Binding-site contacts:
Ligand atom C8 contacts residue ASN153 of chain 4.E at 4.0 Å.
Ligand atom C2 contacts residue ASN153 of chain 4.E at 2.4 Å.
Ligand atom C1 contacts residue ASN153 of chain 4.E at 1.4 Å.
Ligand atom O6 contacts residue HIS149 of chain 4.E at 3.0 Å (h-bond).
Ligand atom C6 contacts residue HIS149 of chain 4.E at 4.2 Å.
Ligand atom O7 contacts residue ASN153 of chain 4.E at 3.3 Å (h-bond).
Ligand atom N2 contacts residue ASN153 of chain 4.E at 2.9 Å (h-bond).
Ligand atom C3 contacts residue ASN153 of chain 4.E at 3.8 Å.
Ligand atom O6 contacts residue HIS158 of chain 4.E at 2.8 Å (h-bond).
Ligand atom C8 contacts residue GLY102 of chain 4.C at 3.3 Å.
Ligand atom C4 contacts residue ASN153 of chain 4.E at 4.2 Å.
Ligand atom C5 contacts residue ASN153 of chain 4.E at 3.6 Å.
Ligand atom C1 contacts residue HIS149 of chain 4.E at 3.6 Å.
Ligand atom C5 contacts residue HIS158 of chain 4.E at 4.2 Å.
Ligand atom O6 contacts residue ASN153 of chain 4.E at 4.5 Å.
Ligand atom C3 contacts residue HIS149 of chain 4.E at 4.5 Å.
Ligand atom C5 contacts residue HIS149 of chain 4.E at 4.4 Å.
Ligand atom O6 contacts residue GLY156 of chain 4.E at 4.5 Å.
Ligand atom C1 contacts residue HIS158 of chain 4.E at 3.9 Å.
Ligand atom C2 contacts residue HIS149 of chain 4.E at 3.7 Å.
Ligand atom O5 contacts residue ASN153 of chain 4.E at 2.3 Å (h-bond).
Ligand atom O3 contacts residue HIS149 of chain 4.E at 4.2 Å.
Ligand atom C7 contacts residue ASN153 of chain 4.E at 3.3 Å.
Ligand atom O5 contacts residue HIS158 of chain 4.E at 3.1 Å (h-bond).
Ligand atom C6 contacts residue HIS158 of chain 4.E at 4.0 Å.
Ligand atom O7 contacts residue HIS149 of chain 4.E at 3.6 Å.
Ligand atom O5 contacts residue HIS149 of chain 4.E at 3.5 Å (h-bond).
Ligand atom C7 contacts residue HIS149 of chain 4.E at 4.5 Å.
Ligand atom O5 contacts residue THR155 of chain 4.E at 4.3 Å.
Ligand atom C4 contacts residue HIS149 of chain 4.E at 4.4 Å.
Ligand atom C1 contacts residue THR155 of chain 4.E at 4.0 Å.

The protein below binds the small molecule below.
Small molecule (SMILES): CC(=O)N[C@H]1[C@H](O[C@H]2[C@H](O)[C@@H](NC(C)=O)CO[C@@H]2CO)O[C@H](CO)[C@@H](O)[C@@H]1O

Sequence of chain 4.C:
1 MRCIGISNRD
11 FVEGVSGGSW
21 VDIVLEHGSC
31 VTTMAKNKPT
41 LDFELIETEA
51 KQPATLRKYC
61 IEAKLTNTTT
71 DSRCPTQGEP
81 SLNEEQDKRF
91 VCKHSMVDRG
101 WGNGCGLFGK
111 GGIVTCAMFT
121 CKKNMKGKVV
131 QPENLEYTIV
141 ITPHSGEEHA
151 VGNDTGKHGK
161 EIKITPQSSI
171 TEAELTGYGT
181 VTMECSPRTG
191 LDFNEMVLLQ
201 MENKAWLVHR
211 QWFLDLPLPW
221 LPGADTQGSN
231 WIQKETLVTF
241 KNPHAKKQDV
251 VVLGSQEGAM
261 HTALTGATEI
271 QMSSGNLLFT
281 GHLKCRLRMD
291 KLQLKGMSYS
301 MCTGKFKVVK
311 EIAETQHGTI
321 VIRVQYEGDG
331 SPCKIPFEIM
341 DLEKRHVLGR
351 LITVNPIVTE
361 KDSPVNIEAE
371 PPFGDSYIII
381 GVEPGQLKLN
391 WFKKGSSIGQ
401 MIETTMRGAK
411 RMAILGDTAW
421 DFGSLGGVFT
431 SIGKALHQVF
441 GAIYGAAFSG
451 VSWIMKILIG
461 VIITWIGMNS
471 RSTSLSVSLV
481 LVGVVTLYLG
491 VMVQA

Sequence of chain 4.E:
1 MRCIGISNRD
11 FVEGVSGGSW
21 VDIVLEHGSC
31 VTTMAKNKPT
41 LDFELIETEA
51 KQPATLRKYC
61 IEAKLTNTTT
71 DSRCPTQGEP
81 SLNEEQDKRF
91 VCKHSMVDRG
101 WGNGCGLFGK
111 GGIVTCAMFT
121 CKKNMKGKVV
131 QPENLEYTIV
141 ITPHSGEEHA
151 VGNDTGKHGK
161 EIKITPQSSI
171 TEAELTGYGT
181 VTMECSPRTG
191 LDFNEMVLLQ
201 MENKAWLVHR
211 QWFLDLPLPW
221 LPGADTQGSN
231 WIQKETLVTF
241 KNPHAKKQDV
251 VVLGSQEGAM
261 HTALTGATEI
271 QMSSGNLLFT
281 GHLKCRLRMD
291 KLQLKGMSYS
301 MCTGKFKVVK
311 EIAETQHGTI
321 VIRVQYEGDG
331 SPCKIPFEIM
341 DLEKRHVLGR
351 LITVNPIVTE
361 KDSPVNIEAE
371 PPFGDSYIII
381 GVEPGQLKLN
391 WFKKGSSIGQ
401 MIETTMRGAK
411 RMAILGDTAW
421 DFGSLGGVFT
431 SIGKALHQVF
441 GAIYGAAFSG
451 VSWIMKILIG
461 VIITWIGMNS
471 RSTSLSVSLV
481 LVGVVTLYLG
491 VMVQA